Sequence of chain 1.C:
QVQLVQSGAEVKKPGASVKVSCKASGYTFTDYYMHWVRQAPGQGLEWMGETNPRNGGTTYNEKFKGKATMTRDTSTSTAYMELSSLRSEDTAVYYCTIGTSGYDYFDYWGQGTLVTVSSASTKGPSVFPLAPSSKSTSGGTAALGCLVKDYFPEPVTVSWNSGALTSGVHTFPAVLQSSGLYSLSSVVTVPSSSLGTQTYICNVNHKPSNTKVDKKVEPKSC

Sequence of chain 1.D:
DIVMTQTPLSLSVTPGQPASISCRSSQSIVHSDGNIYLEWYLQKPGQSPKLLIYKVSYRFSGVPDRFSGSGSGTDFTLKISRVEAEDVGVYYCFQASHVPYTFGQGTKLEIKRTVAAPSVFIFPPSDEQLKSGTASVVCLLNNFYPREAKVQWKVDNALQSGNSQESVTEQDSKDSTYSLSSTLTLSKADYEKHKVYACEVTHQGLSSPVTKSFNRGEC

Binding-site contacts:
Ligand atom C30 contacts residue TYR33 of chain 1.C at 3.6 Å (hydrophobic).
Ligand atom N6 contacts residue TYR33 of chain 1.C at 3.4 Å.
Ligand atom C16 contacts residue HIS35 of chain 1.C at 3.4 Å.
Ligand atom C27 contacts residue TYR33 of chain 1.C at 3.5 Å (hydrophobic).
Ligand atom C19 contacts residue HIS35 of chain 1.C at 3.6 Å.
Ligand atom N34 contacts residue ALA96 of chain 1.D at 3.3 Å.
Ligand atom C2 contacts residue TYR33 of chain 1.C at 3.5 Å (hydrophobic).
Ligand atom N35 contacts residue GLU39 of chain 1.D at 2.7 Å (salt-bridge).
Ligand atom C19 contacts residue TYR101 of chain 1.D at 3.6 Å (hydrophobic).
Ligand atom N35 contacts residue PHE94 of chain 1.D at 3.6 Å.
Ligand atom N34 contacts residue ASP104 of chain 1.C at 3.5 Å.
Ligand atom C20 contacts residue GLY102 of chain 1.C at 3.7 Å.
Ligand atom C1 contacts residue TYR33 of chain 1.C at 3.5 Å (hydrophobic).
Ligand atom N35 contacts residue TYR105 of chain 1.C at 3.3 Å.
Ligand atom C16 contacts residue TYR103 of chain 1.C at 3.5 Å (hydrophobic).
Ligand atom C29 contacts residue PHE106 of chain 1.C at 3.7 Å (hydrophobic).
Ligand atom C25 contacts residue PHE106 of chain 1.C at 3.6 Å (hydrophobic).
Ligand atom C24 contacts residue TYR103 of chain 1.C at 3.6 Å (hydrophobic).
Ligand atom C26 contacts residue ASP31 of chain 1.C at 3.1 Å.
Ligand atom C7 contacts residue TYR33 of chain 1.C at 3.7 Å (hydrophobic).
Ligand atom N34 contacts residue TYR103 of chain 1.C at 3.0 Å (h-bond).
Ligand atom N34 contacts residue GLU39 of chain 1.D at 2.8 Å (salt-bridge).
Ligand atom C11 contacts residue GLU50 of chain 1.C at 3.5 Å.
Ligand atom C33 contacts residue TYR105 of chain 1.C at 3.6 Å (hydrophobic).
Ligand atom C30 contacts residue ARG54 of chain 1.C at 3.6 Å.
Ligand atom C21 contacts residue ASP31 of chain 1.C at 3.4 Å.
Ligand atom C25 contacts residue TYR105 of chain 1.C at 3.3 Å (hydrophobic).
Ligand atom O31 contacts residue ARG54 of chain 1.C at 3.1 Å (salt-bridge).
Ligand atom C33 contacts residue GLU39 of chain 1.D at 3.5 Å.
Ligand atom C27 contacts residue ASN52 of chain 1.C at 3.4 Å.
Ligand atom C8 contacts residue GLU50 of chain 1.C at 3.6 Å.
Ligand atom N35 contacts residue PHE106 of chain 1.C at 3.5 Å.
Ligand atom N34 contacts residue TYR105 of chain 1.C at 3.6 Å.
Ligand atom C19 contacts residue TYR103 of chain 1.C at 3.4 Å (hydrophobic).
Ligand atom C20 contacts residue TYR103 of chain 1.C at 3.6 Å (hydrophobic).
Ligand atom N13 contacts residue HIS35 of chain 1.C at 3.2 Å (h-bond).
Ligand atom C29 contacts residue TYR103 of chain 1.C at 3.5 Å (hydrophobic).
Ligand atom C30 contacts residue ASN52 of chain 1.C at 3.4 Å.
Ligand atom C33 contacts residue TYR103 of chain 1.C at 3.6 Å (hydrophobic).
Ligand atom C20 contacts residue HIS35 of chain 1.C at 3.6 Å.

This protein binds this small molecule.
Small molecule (SMILES): [H]/N=C(/N)c1ccc(NCc2nc3cc(C(=O)N(CCC(=O)O)c4ccccn4)ccc3n2C)cc1